This small molecule binds to this protein.
Small molecule (SMILES): COc1cc2c(cc1Nc1ncc(C(N)=O)c(Nc3ccccc3)n1)CN(C)CC2

Sequence of chain 1.C:
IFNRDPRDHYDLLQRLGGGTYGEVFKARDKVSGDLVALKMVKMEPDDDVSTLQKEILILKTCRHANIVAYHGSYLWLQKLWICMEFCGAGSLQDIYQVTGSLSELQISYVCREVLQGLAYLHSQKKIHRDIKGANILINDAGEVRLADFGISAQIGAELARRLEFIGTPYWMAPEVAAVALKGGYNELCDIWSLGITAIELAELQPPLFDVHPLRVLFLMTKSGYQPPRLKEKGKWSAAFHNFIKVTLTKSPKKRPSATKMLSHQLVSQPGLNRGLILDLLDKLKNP

Binding-site contacts:
Ligand atom C16 contacts residue PHE151 of chain 1.C at 3.6 Å (hydrophobic).
Ligand atom N9 contacts residue GLU87 of chain 1.C at 3.3 Å (salt-bridge).
Ligand atom N1 contacts residue CYS89 of chain 1.C at 3.1 Å (h-bond).
Ligand atom N9 contacts residue ALA39 of chain 1.C at 3.6 Å.
Ligand atom C28 contacts residue ASP96 of chain 1.C at 3.6 Å.
Ligand atom C12 contacts residue VAL26 of chain 1.C at 3.8 Å (hydrophobic).
Ligand atom C31 contacts residue GLY90 of chain 1.C at 3.2 Å.
Ligand atom O8 contacts residue LEU139 of chain 1.C at 3.7 Å.
Ligand atom C29 contacts residue ASP96 of chain 1.C at 3.4 Å.
Ligand atom C5 contacts residue LEU139 of chain 1.C at 3.3 Å (hydrophobic).
Ligand atom N17 contacts residue LEU18 of chain 1.C at 3.7 Å.
Ligand atom C22 contacts residue ASP96 of chain 1.C at 3.8 Å.
Ligand atom O30 contacts residue LEU18 of chain 1.C at 3.9 Å.
Ligand atom N10 contacts residue VAL26 of chain 1.C at 3.6 Å.
Ligand atom N17 contacts residue CYS89 of chain 1.C at 3.1 Å (h-bond).
Ligand atom C31 contacts residue PHE88 of chain 1.C at 3.7 Å (hydrophobic).
Ligand atom N25 contacts residue ASP96 of chain 1.C at 2.8 Å (salt-bridge).
Ligand atom C6 contacts residue GLU87 of chain 1.C at 3.5 Å.
Ligand atom N1 contacts residue LEU139 of chain 1.C at 3.9 Å.
Ligand atom C19 contacts residue GLY92 of chain 1.C at 3.6 Å.
Ligand atom O30 contacts residue CYS89 of chain 1.C at 3.3 Å (h-bond).
Ligand atom C18 contacts residue LEU18 of chain 1.C at 3.9 Å (hydrophobic).
Ligand atom C2 contacts residue CYS89 of chain 1.C at 3.9 Å (hydrophobic).
Ligand atom C6 contacts residue LEU139 of chain 1.C at 3.4 Å (hydrophobic).
Ligand atom O30 contacts residue PHE88 of chain 1.C at 3.7 Å.
Ligand atom C21 contacts residue ASP96 of chain 1.C at 3.8 Å.
Ligand atom C4 contacts residue LEU139 of chain 1.C at 3.8 Å (hydrophobic).
Ligand atom O8 contacts residue ALA149 of chain 1.C at 3.8 Å.
Ligand atom C18 contacts residue CYS89 of chain 1.C at 3.9 Å (hydrophobic).
Ligand atom C7 contacts residue LEU139 of chain 1.C at 3.7 Å (hydrophobic).
Ligand atom C15 contacts residue PHE151 of chain 1.C at 3.7 Å (hydrophobic).
Ligand atom C18 contacts residue GLY92 of chain 1.C at 3.7 Å.
Ligand atom C27 contacts residue ASP96 of chain 1.C at 3.4 Å.
Ligand atom C6 contacts residue ALA39 of chain 1.C at 3.8 Å (hydrophobic).
Ligand atom C27 contacts residue LEU18 of chain 1.C at 3.6 Å (hydrophobic).
Ligand atom C24 contacts residue ASP96 of chain 1.C at 3.6 Å.
Ligand atom C20 contacts residue GLY92 of chain 1.C at 3.8 Å.
Ligand atom N9 contacts residue MET86 of chain 1.C at 3.4 Å.
Ligand atom C6 contacts residue CYS89 of chain 1.C at 3.6 Å (hydrophobic).
Ligand atom C19 contacts residue LEU18 of chain 1.C at 3.8 Å (hydrophobic).